Binding-site contacts:
Ligand atom C2 contacts residue ARG330 of chain 1.B at 3.4 Å.
Ligand atom C13 contacts residue LYS1081 of chain 1.A at 4.2 Å.
Ligand atom C2 contacts residue CYS1220 of chain 1.A at 2.8 Å (hydrophobic).
Ligand atom C6 contacts residue LEU1137 of chain 1.A at 2.9 Å (hydrophobic).
Ligand atom C4 contacts residue LEU1137 of chain 1.A at 3.6 Å (hydrophobic).
Ligand atom C1 contacts residue SER1218 of chain 1.A at 3.2 Å.
Ligand atom C4 contacts residue VAL333 of chain 1.B at 3.6 Å (hydrophobic).
Ligand atom C8 contacts residue ALA1207 of chain 1.A at 4.2 Å (hydrophobic).
Ligand atom C5 contacts residue LEU1137 of chain 1.A at 3.9 Å (hydrophobic).
Ligand atom C13 contacts residue ALA1138 of chain 1.A at 4.3 Å (hydrophobic).
Ligand atom C6 contacts residue ALA1207 of chain 1.A at 4.0 Å (hydrophobic).
Ligand atom C14 contacts residue CYS1082 of chain 1.A at 3.8 Å (hydrophobic).
Ligand atom C10 contacts residue ALA1207 of chain 1.A at 2.8 Å (hydrophobic).
Ligand atom C14 contacts residue ILE1145 of chain 1.A at 4.1 Å (hydrophobic).
Ligand atom C3 contacts residue ARG330 of chain 1.B at 3.8 Å.
Ligand atom C1 contacts residue CYS1220 of chain 1.A at 1.4 Å (hydrophobic).
Ligand atom C7 contacts residue LEU1137 of chain 1.A at 3.6 Å (hydrophobic).
Ligand atom C11 contacts residue ALA1138 of chain 1.A at 4.2 Å (hydrophobic).
Ligand atom C1 contacts residue ARG330 of chain 1.B at 4.3 Å.
Ligand atom C6 contacts residue ALA1208 of chain 1.A at 3.7 Å (hydrophobic).
Ligand atom C9 contacts residue VAL1211 of chain 1.A at 3.6 Å (hydrophobic).
Ligand atom C3 contacts residue VAL333 of chain 1.B at 4.1 Å (hydrophobic).
Ligand atom C12 contacts residue ALA1138 of chain 1.A at 4.1 Å (hydrophobic).
Ligand atom C14 contacts residue LYS1081 of chain 1.A at 2.9 Å.
Ligand atom C11 contacts residue LEU1137 of chain 1.A at 4.2 Å (hydrophobic).
Ligand atom C5 contacts residue ALA1208 of chain 1.A at 3.3 Å (hydrophobic).
Ligand atom C13 contacts residue ILE1149 of chain 1.A at 4.3 Å (hydrophobic).
Ligand atom C3 contacts residue CYS1220 of chain 1.A at 3.8 Å (hydrophobic).
Ligand atom C10 contacts residue VAL1211 of chain 1.A at 2.2 Å (hydrophobic).
Ligand atom C15 contacts residue LEU1134 of chain 1.A at 3.8 Å (hydrophobic).
Ligand atom C2 contacts residue SER1218 of chain 1.A at 3.5 Å.
Ligand atom C15 contacts residue ILE1149 of chain 1.A at 3.5 Å (hydrophobic).
Ligand atom C1 contacts residue GLU1141 of chain 1.A at 3.2 Å.
Ligand atom C5 contacts residue ARG330 of chain 1.B at 3.6 Å.
Ligand atom C10 contacts residue ALA1208 of chain 1.A at 4.0 Å (hydrophobic).
Ligand atom C4 contacts residue CYS1220 of chain 1.A at 3.9 Å (hydrophobic).
Ligand atom C12 contacts residue GLU1141 of chain 1.A at 4.1 Å.
Ligand atom C11 contacts residue GLU1141 of chain 1.A at 4.2 Å.
Ligand atom C2 contacts residue GLU1141 of chain 1.A at 3.9 Å.
Ligand atom C8 contacts residue VAL1211 of chain 1.A at 3.3 Å (hydrophobic).

Sequence of chain 1.A:
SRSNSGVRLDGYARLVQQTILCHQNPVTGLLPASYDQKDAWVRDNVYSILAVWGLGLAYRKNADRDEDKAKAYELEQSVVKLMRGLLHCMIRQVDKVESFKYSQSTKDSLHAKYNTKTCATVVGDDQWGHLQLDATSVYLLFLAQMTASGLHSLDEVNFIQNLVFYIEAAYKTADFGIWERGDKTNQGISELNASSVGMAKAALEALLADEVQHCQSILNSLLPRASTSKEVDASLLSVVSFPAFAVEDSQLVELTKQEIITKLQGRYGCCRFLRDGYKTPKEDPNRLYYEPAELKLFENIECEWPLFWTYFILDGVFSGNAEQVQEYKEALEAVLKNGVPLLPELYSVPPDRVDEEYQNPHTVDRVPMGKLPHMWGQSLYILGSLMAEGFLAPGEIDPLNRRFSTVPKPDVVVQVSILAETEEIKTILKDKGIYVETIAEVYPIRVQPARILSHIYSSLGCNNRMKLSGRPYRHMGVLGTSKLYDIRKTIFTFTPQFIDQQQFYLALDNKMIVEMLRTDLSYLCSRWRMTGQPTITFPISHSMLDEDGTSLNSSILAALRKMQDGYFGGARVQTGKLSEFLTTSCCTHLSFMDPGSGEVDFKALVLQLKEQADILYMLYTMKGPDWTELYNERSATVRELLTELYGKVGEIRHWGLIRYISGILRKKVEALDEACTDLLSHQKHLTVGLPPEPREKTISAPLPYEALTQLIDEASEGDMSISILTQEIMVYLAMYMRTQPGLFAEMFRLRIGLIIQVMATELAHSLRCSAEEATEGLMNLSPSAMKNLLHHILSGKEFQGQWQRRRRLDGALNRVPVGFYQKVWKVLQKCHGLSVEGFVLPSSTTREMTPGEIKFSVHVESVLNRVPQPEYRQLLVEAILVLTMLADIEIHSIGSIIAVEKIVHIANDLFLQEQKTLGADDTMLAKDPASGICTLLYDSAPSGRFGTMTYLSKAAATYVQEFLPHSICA

The protein below binds the small molecule below.
Small molecule (SMILES): C/C=C(\C)CC/C=C(\C)CCC=C(C)C

Sequence of chain 1.B:
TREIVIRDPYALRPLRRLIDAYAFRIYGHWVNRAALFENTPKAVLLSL